Binding-site contacts:
Ligand atom C7 contacts residue ASN87 of chain 36.A at 3.1 Å.
Ligand atom C6 contacts residue LEU151 of chain 36.A at 3.8 Å (hydrophobic).
Ligand atom C3 contacts residue ASN87 of chain 36.A at 3.8 Å.
Ligand atom C5 contacts residue ASN87 of chain 36.A at 3.7 Å.
Ligand atom C1 contacts residue SER89 of chain 36.A at 4.5 Å.
Ligand atom O7 contacts residue ASP85 of chain 36.A at 3.4 Å (salt-bridge).
Ligand atom C4 contacts residue ASN87 of chain 36.A at 4.2 Å.
Ligand atom O6 contacts residue LEU91 of chain 36.A at 4.1 Å.
Ligand atom C7 contacts residue ASP85 of chain 36.A at 4.4 Å.
Ligand atom O4 contacts residue LEU151 of chain 36.A at 4.1 Å.
Ligand atom N2 contacts residue ASN87 of chain 36.A at 2.8 Å (h-bond).
Ligand atom C6 contacts residue LEU91 of chain 36.A at 3.7 Å (hydrophobic).
Ligand atom C5 contacts residue LEU151 of chain 36.A at 4.1 Å (hydrophobic).
Ligand atom O7 contacts residue ASN87 of chain 36.A at 3.0 Å (h-bond).
Ligand atom C2 contacts residue ASN87 of chain 36.A at 2.4 Å.
Ligand atom C1 contacts residue ASN87 of chain 36.A at 1.4 Å.
Ligand atom O5 contacts residue ASN87 of chain 36.A at 2.4 Å (h-bond).
Ligand atom C8 contacts residue ASN87 of chain 36.A at 4.3 Å.

The protein below binds the small molecule below.
Small molecule (SMILES): CC(=O)N[C@@H]1[C@@H](O)[C@H](O)[C@@H](CO)O[C@H]1O

Sequence of chain 36.A:
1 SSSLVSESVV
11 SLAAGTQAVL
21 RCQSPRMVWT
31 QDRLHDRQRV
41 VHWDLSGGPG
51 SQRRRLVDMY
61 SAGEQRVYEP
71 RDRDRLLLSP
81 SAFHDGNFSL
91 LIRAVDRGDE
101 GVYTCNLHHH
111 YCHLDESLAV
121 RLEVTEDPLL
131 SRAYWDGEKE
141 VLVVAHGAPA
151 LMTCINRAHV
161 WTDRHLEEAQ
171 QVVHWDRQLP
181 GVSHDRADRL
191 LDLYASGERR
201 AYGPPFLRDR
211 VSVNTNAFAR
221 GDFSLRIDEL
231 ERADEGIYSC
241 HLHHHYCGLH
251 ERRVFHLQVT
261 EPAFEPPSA